A protein and the small-molecule ligand that binds it are described below.
Small molecule (SMILES): CC(=O)N[C@@H]1[C@@H](O)[C@H](O)[C@@H](CO)O[C@H]1O

Sequence of chain 58.B:
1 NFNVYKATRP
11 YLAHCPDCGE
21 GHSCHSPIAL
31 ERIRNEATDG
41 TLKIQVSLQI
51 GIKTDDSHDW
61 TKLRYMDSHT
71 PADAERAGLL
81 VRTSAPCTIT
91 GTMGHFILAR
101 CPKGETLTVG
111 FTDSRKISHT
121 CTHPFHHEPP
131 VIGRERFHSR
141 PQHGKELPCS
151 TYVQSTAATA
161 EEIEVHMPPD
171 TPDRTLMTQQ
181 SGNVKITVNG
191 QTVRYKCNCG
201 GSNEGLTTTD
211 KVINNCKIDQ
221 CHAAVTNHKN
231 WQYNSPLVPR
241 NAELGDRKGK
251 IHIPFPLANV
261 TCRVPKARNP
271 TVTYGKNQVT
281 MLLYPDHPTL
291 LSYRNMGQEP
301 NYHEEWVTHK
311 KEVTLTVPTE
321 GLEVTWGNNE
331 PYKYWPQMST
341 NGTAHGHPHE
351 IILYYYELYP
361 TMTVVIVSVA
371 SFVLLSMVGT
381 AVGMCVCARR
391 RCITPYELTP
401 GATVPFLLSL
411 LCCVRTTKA

Binding-site contacts:
Ligand atom C1 contacts residue THR116 of chain 58.A at 3.3 Å.
Ligand atom O7 contacts residue ASN259 of chain 58.B at 3.0 Å (h-bond).
Ligand atom C5 contacts residue ASN259 of chain 58.B at 3.7 Å.
Ligand atom C5 contacts residue THR116 of chain 58.A at 3.5 Å.
Ligand atom O5 contacts residue THR116 of chain 58.A at 2.6 Å (h-bond).
Ligand atom C7 contacts residue ASN259 of chain 58.B at 3.1 Å.
Ligand atom O5 contacts residue ASN259 of chain 58.B at 2.4 Å (h-bond).
Ligand atom C2 contacts residue ASN259 of chain 58.B at 2.4 Å.
Ligand atom N2 contacts residue ASN259 of chain 58.B at 2.9 Å (h-bond).
Ligand atom O6 contacts residue PHE118 of chain 58.A at 3.9 Å.
Ligand atom C6 contacts residue PHE118 of chain 58.A at 4.4 Å (hydrophobic).
Ligand atom O6 contacts residue LYS115 of chain 58.A at 4.4 Å.
Ligand atom C6 contacts residue THR116 of chain 58.A at 3.5 Å.
Ligand atom C8 contacts residue ASN259 of chain 58.B at 4.1 Å.
Ligand atom C3 contacts residue ASN259 of chain 58.B at 3.8 Å.
Ligand atom C1 contacts residue ASN259 of chain 58.B at 1.4 Å.
Ligand atom C4 contacts residue ASN259 of chain 58.B at 4.2 Å.
Ligand atom C6 contacts residue LYS115 of chain 58.A at 3.9 Å.

Sequence of chain 58.A:
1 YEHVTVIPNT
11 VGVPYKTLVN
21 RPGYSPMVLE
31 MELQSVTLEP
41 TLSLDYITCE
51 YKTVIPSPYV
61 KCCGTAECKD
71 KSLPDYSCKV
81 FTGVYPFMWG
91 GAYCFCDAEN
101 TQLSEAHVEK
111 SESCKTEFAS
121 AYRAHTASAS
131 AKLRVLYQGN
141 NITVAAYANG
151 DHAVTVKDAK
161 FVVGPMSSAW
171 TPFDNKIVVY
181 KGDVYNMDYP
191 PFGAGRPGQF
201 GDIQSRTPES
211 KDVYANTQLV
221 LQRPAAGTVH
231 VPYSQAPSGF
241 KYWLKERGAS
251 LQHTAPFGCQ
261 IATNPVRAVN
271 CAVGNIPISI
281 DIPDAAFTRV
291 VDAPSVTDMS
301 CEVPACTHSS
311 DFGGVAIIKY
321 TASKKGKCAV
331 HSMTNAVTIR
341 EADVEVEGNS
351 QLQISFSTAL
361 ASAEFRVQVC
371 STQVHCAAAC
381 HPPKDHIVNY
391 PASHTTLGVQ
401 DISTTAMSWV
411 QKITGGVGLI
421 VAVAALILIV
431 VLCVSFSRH